Binding-site contacts:
Ligand atom C8 contacts residue GLN263 of chain 2.D at 4.2 Å.
Ligand atom O5 contacts residue VAL414 of chain 2.D at 4.3 Å.
Ligand atom C1 contacts residue GLN263 of chain 2.D at 4.2 Å.
Ligand atom O3 contacts residue GLN263 of chain 2.D at 4.0 Å.
Ligand atom O7 contacts residue ASN265 of chain 2.D at 2.9 Å (h-bond).
Ligand atom C2 contacts residue GLN263 of chain 2.D at 3.9 Å.
Ligand atom C8 contacts residue ASN301 of chain 2.D at 4.3 Å.
Ligand atom C1 contacts residue ASN265 of chain 2.D at 1.4 Å.
Ligand atom C3 contacts residue ASN265 of chain 2.D at 3.8 Å.
Ligand atom C1 contacts residue VAL414 of chain 2.D at 4.5 Å (hydrophobic).
Ligand atom C5 contacts residue ASN265 of chain 2.D at 3.6 Å.
Ligand atom C6 contacts residue ARG412 of chain 2.D at 4.3 Å.
Ligand atom O7 contacts residue ASN301 of chain 2.D at 4.0 Å.
Ligand atom C8 contacts residue SER303 of chain 2.D at 3.6 Å.
Ligand atom C8 contacts residue ASN265 of chain 2.D at 4.3 Å.
Ligand atom N2 contacts residue ASN265 of chain 2.D at 2.9 Å (h-bond).
Ligand atom O6 contacts residue ARG412 of chain 2.D at 3.0 Å (salt-bridge).
Ligand atom O6 contacts residue ASN265 of chain 2.D at 4.5 Å.
Ligand atom O5 contacts residue ARG412 of chain 2.D at 3.8 Å.
Ligand atom C4 contacts residue ASN265 of chain 2.D at 4.2 Å.
Ligand atom O5 contacts residue ASN265 of chain 2.D at 2.4 Å (h-bond).
Ligand atom C7 contacts residue ASN265 of chain 2.D at 3.1 Å.
Ligand atom C3 contacts residue GLN263 of chain 2.D at 3.5 Å.
Ligand atom C2 contacts residue ASN265 of chain 2.D at 2.5 Å.
Ligand atom N2 contacts residue GLN263 of chain 2.D at 3.4 Å (h-bond).
Ligand atom C8 contacts residue VAL302 of chain 2.D at 4.1 Å (hydrophobic).

The protein below binds the small molecule below.
Small molecule (SMILES): CC(=O)N[C@H]1[C@H](O[C@H]2[C@H](O)[C@@H](NC(C)=O)CO[C@@H]2CO)O[C@H](CO)[C@@H](O)[C@@H]1O

Sequence of chain 2.D:
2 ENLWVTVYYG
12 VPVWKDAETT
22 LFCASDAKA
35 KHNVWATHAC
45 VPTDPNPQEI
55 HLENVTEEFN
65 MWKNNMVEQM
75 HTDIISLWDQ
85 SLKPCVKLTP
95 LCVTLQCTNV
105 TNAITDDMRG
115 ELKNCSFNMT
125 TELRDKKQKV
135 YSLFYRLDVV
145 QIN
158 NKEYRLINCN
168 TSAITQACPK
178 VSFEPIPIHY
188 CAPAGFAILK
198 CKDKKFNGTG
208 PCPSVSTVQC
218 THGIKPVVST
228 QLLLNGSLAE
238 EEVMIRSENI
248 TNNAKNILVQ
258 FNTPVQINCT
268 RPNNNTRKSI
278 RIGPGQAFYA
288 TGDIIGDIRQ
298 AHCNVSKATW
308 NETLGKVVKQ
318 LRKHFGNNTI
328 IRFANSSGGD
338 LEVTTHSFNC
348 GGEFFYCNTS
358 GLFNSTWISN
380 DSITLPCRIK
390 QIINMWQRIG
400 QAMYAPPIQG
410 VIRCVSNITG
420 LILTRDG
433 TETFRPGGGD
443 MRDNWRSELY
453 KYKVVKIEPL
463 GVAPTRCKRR